Sequence of chain 2.B:
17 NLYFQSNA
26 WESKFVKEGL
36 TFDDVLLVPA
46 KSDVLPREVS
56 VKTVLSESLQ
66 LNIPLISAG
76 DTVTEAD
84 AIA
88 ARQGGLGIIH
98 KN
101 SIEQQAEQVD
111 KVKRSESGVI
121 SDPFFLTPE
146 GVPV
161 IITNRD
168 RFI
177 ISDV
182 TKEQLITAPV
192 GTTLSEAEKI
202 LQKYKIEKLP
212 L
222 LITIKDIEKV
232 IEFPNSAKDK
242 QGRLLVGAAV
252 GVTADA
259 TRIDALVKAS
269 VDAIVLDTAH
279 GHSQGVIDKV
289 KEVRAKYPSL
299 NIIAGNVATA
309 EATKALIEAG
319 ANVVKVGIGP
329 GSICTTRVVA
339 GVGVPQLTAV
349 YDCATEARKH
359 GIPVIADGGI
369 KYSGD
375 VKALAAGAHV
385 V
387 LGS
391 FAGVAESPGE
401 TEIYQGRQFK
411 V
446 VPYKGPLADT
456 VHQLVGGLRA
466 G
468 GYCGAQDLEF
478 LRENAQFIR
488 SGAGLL

Binding-site contacts:
Ligand atom O2P contacts residue GLY388 of chain 2.B at 3.2 Å (h-bond).
Ligand atom O2P contacts residue LEU387 of chain 2.B at 4.1 Å.
Ligand atom C3' contacts residue ASP365 of chain 2.B at 3.5 Å.
Ligand atom O2' contacts residue ASP365 of chain 2.B at 2.5 Å (salt-bridge).
Ligand atom O4' contacts residue GLY329 of chain 2.B at 3.8 Å.
Ligand atom O1P contacts residue SER330 of chain 2.B at 2.9 Å (h-bond).
Ligand atom C2 contacts residue CYS332 of chain 2.B at 3.9 Å (hydrophobic).
Ligand atom O3' contacts residue ASP365 of chain 2.B at 2.9 Å (salt-bridge).
Ligand atom O3P contacts residue GLY329 of chain 2.B at 3.8 Å.
Ligand atom C1' contacts residue CYS332 of chain 2.B at 3.7 Å (hydrophobic).
Ligand atom C5 contacts residue ILE331 of chain 2.B at 4.2 Å (hydrophobic).
Ligand atom P contacts residue SER389 of chain 2.B at 4.0 Å.
Ligand atom N3 contacts residue CYS332 of chain 2.B at 3.2 Å (h-bond).
Ligand atom O3P contacts residue SER330 of chain 2.B at 3.1 Å (h-bond).
Ligand atom C5 contacts residue CYS332 of chain 2.B at 3.9 Å (hydrophobic).
Ligand atom C4 contacts residue CYS332 of chain 2.B at 3.2 Å (hydrophobic).
Ligand atom O3P contacts residue GLY366 of chain 2.B at 3.9 Å.
Ligand atom O5' contacts residue GLY329 of chain 2.B at 4.2 Å.
Ligand atom N9 contacts residue CYS332 of chain 2.B at 3.5 Å (h-bond).
Ligand atom N7 contacts residue ILE331 of chain 2.B at 3.5 Å.
Ligand atom C5' contacts residue MSE75 of chain 2.B at 4.0 Å.
Ligand atom O2' contacts residue ASN304 of chain 2.B at 3.7 Å.
Ligand atom C3' contacts residue MSE75 of chain 2.B at 3.9 Å.
Ligand atom P contacts residue GLY388 of chain 2.B at 4.0 Å.
Ligand atom O2P contacts residue SER389 of chain 2.B at 3.4 Å (h-bond).
Ligand atom O1P contacts residue SER389 of chain 2.B at 3.6 Å (h-bond).
Ligand atom O3' contacts residue MSE386 of chain 2.B at 3.6 Å.
Ligand atom C5' contacts residue ASP365 of chain 2.B at 4.1 Å.
Ligand atom C5' contacts residue GLY388 of chain 2.B at 4.1 Å.
Ligand atom O5' contacts residue ASP365 of chain 2.B at 4.1 Å.
Ligand atom O5' contacts residue GLY366 of chain 2.B at 3.6 Å.
Ligand atom C8 contacts residue ILE331 of chain 2.B at 4.2 Å (hydrophobic).
Ligand atom C4' contacts residue ASP365 of chain 2.B at 3.3 Å.
Ligand atom O3P contacts residue GLY367 of chain 2.B at 3.2 Å (h-bond).
Ligand atom P contacts residue SER330 of chain 2.B at 3.9 Å.
Ligand atom O3' contacts residue ALA73 of chain 2.B at 3.5 Å.
Ligand atom O5' contacts residue GLY388 of chain 2.B at 4.0 Å.
Ligand atom O4' contacts residue CYS332 of chain 2.B at 3.9 Å.
Ligand atom C8 contacts residue MSE75 of chain 2.B at 4.1 Å.
Ligand atom C2' contacts residue ASP365 of chain 2.B at 3.7 Å.

The protein below binds the small molecule below.
Small molecule (SMILES): O=c1[nH]cnc2c1ncn2[C@@H]1O[C@H](COP(=O)(O)O)[C@@H](O)[C@H]1O